Binding-site contacts:
Ligand atom N2 contacts residue FUC2 of chain 1.B at 3.9 Å.
Ligand atom C5 contacts residue NAG1 of chain 1.B at 3.9 Å.
Ligand atom C1 contacts residue FUC2 of chain 1.B at 4.1 Å.
Ligand atom O7 contacts residue NAG1 of chain 1.B at 3.2 Å (h-bond).
Ligand atom C6 contacts residue NAG1 of chain 1.B at 4.1 Å.
Ligand atom C3 contacts residue NAG1 of chain 1.B at 4.1 Å.
Ligand atom C8 contacts residue FUC2 of chain 1.B at 3.5 Å.
Ligand atom O6 contacts residue NAG1 of chain 1.B at 3.6 Å.
Ligand atom C8 contacts residue NAG1 of chain 1.B at 4.0 Å.
Ligand atom C7 contacts residue FUC2 of chain 1.B at 4.0 Å.
Ligand atom C7 contacts residue NAG1 of chain 1.B at 3.4 Å.
Ligand atom O5 contacts residue NAG1 of chain 1.B at 2.6 Å (h-bond).
Ligand atom N2 contacts residue NAG1 of chain 1.B at 3.2 Å (h-bond).
Ligand atom C2 contacts residue NAG1 of chain 1.B at 2.7 Å.
Ligand atom C4 contacts residue NAG1 of chain 1.B at 4.4 Å.
Ligand atom C1 contacts residue NAG1 of chain 1.B at 2.5 Å.

A protein and the small-molecule ligand that binds it are described below.
Small molecule (SMILES): CC(=O)N[C@@H]1[C@@H](O)[C@H](O)[C@@H](CO)O[C@H]1O